This protein binds this small molecule.
Small molecule (SMILES): Nc1nc2c(ncn2[C@H]2C[C@H](O)[C@@H](CO[P](=O)(O)O[P](=O)(O)OP(=O)(O)O)O2)c(=O)[nH]1

Sequence of chain 1.G:
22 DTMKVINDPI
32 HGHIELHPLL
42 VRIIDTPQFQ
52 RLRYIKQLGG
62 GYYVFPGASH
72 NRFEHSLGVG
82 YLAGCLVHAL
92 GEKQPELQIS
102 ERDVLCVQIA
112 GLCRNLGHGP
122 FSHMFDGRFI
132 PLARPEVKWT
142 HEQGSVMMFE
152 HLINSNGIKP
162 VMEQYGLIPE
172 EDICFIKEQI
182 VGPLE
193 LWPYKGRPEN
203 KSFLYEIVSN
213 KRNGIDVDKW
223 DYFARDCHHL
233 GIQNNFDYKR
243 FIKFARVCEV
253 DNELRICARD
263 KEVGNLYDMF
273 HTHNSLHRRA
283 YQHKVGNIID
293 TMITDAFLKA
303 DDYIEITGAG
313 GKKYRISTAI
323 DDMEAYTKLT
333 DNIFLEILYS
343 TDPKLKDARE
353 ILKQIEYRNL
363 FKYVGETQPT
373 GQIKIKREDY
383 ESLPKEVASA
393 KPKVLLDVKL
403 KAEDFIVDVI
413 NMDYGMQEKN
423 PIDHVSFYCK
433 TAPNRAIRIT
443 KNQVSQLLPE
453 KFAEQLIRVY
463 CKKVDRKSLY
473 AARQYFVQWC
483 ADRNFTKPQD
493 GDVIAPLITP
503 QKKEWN

Sequence of chain 1.F:
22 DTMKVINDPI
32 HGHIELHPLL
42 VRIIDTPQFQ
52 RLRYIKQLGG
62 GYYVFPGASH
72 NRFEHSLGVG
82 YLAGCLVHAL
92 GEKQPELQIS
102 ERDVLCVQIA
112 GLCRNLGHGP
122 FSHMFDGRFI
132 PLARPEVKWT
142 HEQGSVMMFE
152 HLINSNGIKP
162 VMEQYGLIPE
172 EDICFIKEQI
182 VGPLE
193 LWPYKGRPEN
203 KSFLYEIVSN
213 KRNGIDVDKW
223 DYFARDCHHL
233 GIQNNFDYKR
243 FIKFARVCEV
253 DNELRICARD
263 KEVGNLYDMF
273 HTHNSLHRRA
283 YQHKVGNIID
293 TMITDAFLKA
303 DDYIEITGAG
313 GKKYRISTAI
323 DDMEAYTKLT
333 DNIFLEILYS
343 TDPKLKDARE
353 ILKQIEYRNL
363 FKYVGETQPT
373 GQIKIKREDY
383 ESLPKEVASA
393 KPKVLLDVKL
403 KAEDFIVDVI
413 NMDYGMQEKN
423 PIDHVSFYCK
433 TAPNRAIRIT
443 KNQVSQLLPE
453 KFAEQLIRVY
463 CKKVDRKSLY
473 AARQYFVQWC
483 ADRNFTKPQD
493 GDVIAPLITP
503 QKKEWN

Binding-site contacts:
Ligand atom N2 contacts residue ASP46 of chain 1.F at 2.8 Å (salt-bridge).
Ligand atom O1G contacts residue LYS432 of chain 1.E at 3.1 Å (salt-bridge).
Ligand atom C5' contacts residue ARG360 of chain 1.G at 3.3 Å.
Ligand atom C3' contacts residue DGT1 of chain 1.Z at 3.5 Å.
Ligand atom PA contacts residue DGT1 of chain 1.Z at 3.4 Å.
Ligand atom O6 contacts residue GLN51 of chain 1.F at 2.9 Å (h-bond).
Ligand atom C1' contacts residue VAL65 of chain 1.G at 3.2 Å (hydrophobic).
Ligand atom O4' contacts residue ARG360 of chain 1.G at 3.1 Å (salt-bridge).
Ligand atom O1G contacts residue LYS364 of chain 1.G at 3.3 Å (salt-bridge).
Ligand atom C8 contacts residue TYR64 of chain 1.G at 3.5 Å (hydrophobic).
Ligand atom C2 contacts residue ASP46 of chain 1.F at 3.4 Å.
Ligand atom O3' contacts residue VAL26 of chain 1.F at 3.2 Å (h-bond).
Ligand atom O3A contacts residue VAL287 of chain 1.G at 3.4 Å.
Ligand atom C6 contacts residue PHE74 of chain 1.F at 3.5 Å (hydrophobic).
Ligand atom PG contacts residue LYS25 of chain 1.F at 3.5 Å.
Ligand atom O4' contacts residue VAL65 of chain 1.G at 3.5 Å.
Ligand atom O3B contacts residue LYS364 of chain 1.G at 3.3 Å (salt-bridge).
Ligand atom O2G contacts residue LYS25 of chain 1.F at 3.1 Å (salt-bridge).
Ligand atom C6 contacts residue ARG54 of chain 1.F at 3.4 Å.
Ligand atom O2B contacts residue DGT1 of chain 1.Z at 3.0 Å (h-bond).
Ligand atom C8 contacts residue VAL65 of chain 1.G at 3.4 Å (hydrophobic).
Ligand atom O6 contacts residue ARG54 of chain 1.F at 3.0 Å (salt-bridge).
Ligand atom O5' contacts residue DGT1 of chain 1.Z at 3.1 Å (h-bond).
Ligand atom O2A contacts residue DGT1 of chain 1.Z at 3.1 Å (h-bond).
Ligand atom O5' contacts residue ARG360 of chain 1.G at 3.3 Å (salt-bridge).
Ligand atom O3' contacts residue DGT1 of chain 1.Z at 2.8 Å (h-bond).
Ligand atom N2 contacts residue ARG360 of chain 1.G at 3.3 Å.
Ligand atom O2A contacts residue LYS25 of chain 1.F at 3.2 Å (salt-bridge).
Ligand atom N3 contacts residue ARG360 of chain 1.G at 3.5 Å.
Ligand atom N7 contacts residue ARG54 of chain 1.F at 3.0 Å (salt-bridge).
Ligand atom O3G contacts residue LYS25 of chain 1.F at 3.0 Å (salt-bridge).
Ligand atom O3A contacts residue DGT1 of chain 1.Z at 3.1 Å (h-bond).
Ligand atom C3' contacts residue VAL26 of chain 1.F at 3.5 Å (hydrophobic).
Ligand atom C5 contacts residue ARG54 of chain 1.F at 3.4 Å.
Ligand atom O1B contacts residue LYS364 of chain 1.G at 3.5 Å (salt-bridge).
Ligand atom O6 contacts residue PHE74 of chain 1.F at 2.6 Å.
Ligand atom N1 contacts residue ASP46 of chain 1.F at 2.9 Å (salt-bridge).
Ligand atom C2' contacts residue ILE27 of chain 1.F at 3.5 Å (hydrophobic).
Ligand atom O3G contacts residue DGT1 of chain 1.Z at 2.9 Å (h-bond).
Ligand atom O6 contacts residue ILE45 of chain 1.F at 3.5 Å.

Sequence of chain 1.E:
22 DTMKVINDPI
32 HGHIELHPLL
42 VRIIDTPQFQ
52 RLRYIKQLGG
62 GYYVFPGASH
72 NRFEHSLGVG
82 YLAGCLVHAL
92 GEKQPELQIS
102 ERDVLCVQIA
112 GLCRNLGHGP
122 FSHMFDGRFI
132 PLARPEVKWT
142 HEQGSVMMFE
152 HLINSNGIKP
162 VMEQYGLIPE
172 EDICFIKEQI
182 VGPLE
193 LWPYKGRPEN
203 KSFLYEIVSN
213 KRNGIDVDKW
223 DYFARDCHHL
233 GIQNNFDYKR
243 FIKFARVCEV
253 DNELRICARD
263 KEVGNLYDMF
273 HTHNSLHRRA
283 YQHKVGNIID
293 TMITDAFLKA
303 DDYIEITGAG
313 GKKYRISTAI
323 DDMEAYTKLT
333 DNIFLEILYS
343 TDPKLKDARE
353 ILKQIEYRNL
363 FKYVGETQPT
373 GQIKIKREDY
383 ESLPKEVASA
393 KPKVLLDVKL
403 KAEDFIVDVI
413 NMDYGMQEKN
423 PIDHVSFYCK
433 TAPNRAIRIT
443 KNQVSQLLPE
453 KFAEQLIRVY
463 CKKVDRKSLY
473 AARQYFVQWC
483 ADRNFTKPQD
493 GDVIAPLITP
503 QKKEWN